Binding-site contacts:
Ligand atom O5 contacts residue ALA58 of chain 1.A at 3.7 Å.
Ligand atom O2 contacts residue SER290 of chain 1.A at 3.7 Å.
Ligand atom O3 contacts residue ASP128 of chain 1.A at 2.6 Å (salt-bridge).
Ligand atom O4 contacts residue GLN79 of chain 1.A at 2.8 Å (h-bond).
Ligand atom C1 contacts residue GLU177 of chain 1.A at 3.2 Å.
Ligand atom C3 contacts residue TRP252 of chain 1.A at 4.0 Å (hydrophobic).
Ligand atom C4 contacts residue ASP128 of chain 1.A at 3.5 Å.
Ligand atom O4 contacts residue TRP252 of chain 1.A at 3.6 Å.
Ligand atom C2 contacts residue ARG23 of chain 1.A at 3.9 Å.
Ligand atom O5 contacts residue GLU177 of chain 1.A at 3.8 Å.
Ligand atom O3 contacts residue SER290 of chain 1.A at 2.8 Å (h-bond).
Ligand atom C3 contacts residue TRP252 of chain 1.A at 3.5 Å (hydrophobic).
Ligand atom C4 contacts residue LEU323 of chain 1.A at 3.7 Å (hydrophobic).
Ligand atom C3 contacts residue SER290 of chain 1.A at 3.7 Å.
Ligand atom O3 contacts residue GLY289 of chain 1.A at 3.2 Å (h-bond).
Ligand atom C6 contacts residue TRP231 of chain 1.A at 3.5 Å (hydrophobic).
Ligand atom C2 contacts residue ALA58 of chain 1.A at 3.8 Å (hydrophobic).
Ligand atom O6 contacts residue ALA58 of chain 1.A at 3.9 Å.
Ligand atom C7 contacts residue ASN180 of chain 1.A at 3.9 Å.
Ligand atom O6 contacts residue PRO25 of chain 1.A at 3.4 Å.
Ligand atom C1 contacts residue TRP252 of chain 1.A at 3.8 Å (hydrophobic).
Ligand atom O2 contacts residue TRP252 of chain 1.A at 4.0 Å.
Ligand atom O5 contacts residue TRP231 of chain 1.A at 3.7 Å.
Ligand atom O7 contacts residue ARG23 of chain 1.A at 3.0 Å (salt-bridge).
Ligand atom N2 contacts residue ASN180 of chain 1.A at 3.8 Å.
Ligand atom C8 contacts residue GLY288 of chain 1.A at 3.4 Å.
Ligand atom C6 contacts residue PRO25 of chain 1.A at 3.6 Å (hydrophobic).
Ligand atom C5 contacts residue TRP252 of chain 1.A at 3.9 Å (hydrophobic).
Ligand atom O2 contacts residue GLY288 of chain 1.A at 3.2 Å.
Ligand atom O1 contacts residue GLU177 of chain 1.A at 2.7 Å (salt-bridge).
Ligand atom C8 contacts residue ASN180 of chain 1.A at 3.7 Å.
Ligand atom C2 contacts residue SER290 of chain 1.A at 3.7 Å.
Ligand atom O1 contacts residue ASN180 of chain 1.A at 3.4 Å (h-bond).
Ligand atom O4 contacts residue LEU24 of chain 1.A at 3.7 Å.
Ligand atom O3 contacts residue ARG23 of chain 1.A at 3.2 Å (salt-bridge).
Ligand atom C3 contacts residue ASP128 of chain 1.A at 3.3 Å.
Ligand atom O2 contacts residue GLY289 of chain 1.A at 3.1 Å (h-bond).
Ligand atom O4 contacts residue SER290 of chain 1.A at 3.9 Å.
Ligand atom C5 contacts residue TRP231 of chain 1.A at 3.4 Å (hydrophobic).
Ligand atom C3 contacts residue GLY289 of chain 1.A at 3.8 Å.

A protein and the small-molecule ligand that binds it are described below.
Small molecule (SMILES): CC(=O)N[C@@H]1[C@@H](O[C@@H]2O[C@H](CO)[C@H](O)[C@H](O)[C@H]2O)[C@H](O)[C@@H](CO)O[C@H]1O

Sequence of chain 1.A:
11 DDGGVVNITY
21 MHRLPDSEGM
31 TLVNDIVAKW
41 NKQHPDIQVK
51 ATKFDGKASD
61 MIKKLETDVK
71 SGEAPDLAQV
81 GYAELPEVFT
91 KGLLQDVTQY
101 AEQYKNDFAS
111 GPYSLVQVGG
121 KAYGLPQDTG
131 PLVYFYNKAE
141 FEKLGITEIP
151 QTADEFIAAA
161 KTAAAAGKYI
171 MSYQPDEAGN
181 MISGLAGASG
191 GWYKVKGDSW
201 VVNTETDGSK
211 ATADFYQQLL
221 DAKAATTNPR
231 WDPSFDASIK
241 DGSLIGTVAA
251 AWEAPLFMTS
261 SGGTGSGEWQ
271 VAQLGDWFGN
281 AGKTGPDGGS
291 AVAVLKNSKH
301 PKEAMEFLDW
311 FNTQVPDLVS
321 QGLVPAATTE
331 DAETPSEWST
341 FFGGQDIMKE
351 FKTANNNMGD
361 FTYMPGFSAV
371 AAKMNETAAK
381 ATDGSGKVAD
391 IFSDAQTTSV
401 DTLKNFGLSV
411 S